Sequence of chain 1.A:
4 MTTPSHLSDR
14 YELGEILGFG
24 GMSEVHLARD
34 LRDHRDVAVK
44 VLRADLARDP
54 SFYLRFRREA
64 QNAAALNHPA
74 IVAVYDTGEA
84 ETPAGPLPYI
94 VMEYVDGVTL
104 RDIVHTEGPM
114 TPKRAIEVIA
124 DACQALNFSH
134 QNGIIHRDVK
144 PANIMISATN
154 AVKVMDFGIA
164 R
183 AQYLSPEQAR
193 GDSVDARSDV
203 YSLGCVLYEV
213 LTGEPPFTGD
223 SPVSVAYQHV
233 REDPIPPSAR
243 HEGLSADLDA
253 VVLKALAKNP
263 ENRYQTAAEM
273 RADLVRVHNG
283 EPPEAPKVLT

Binding-site contacts:
Ligand atom N1 contacts residue GLU96 of chain 1.A at 3.8 Å.
Ligand atom C4 contacts residue VAL28 of chain 1.A at 3.8 Å (hydrophobic).
Ligand atom O4' contacts residue GLY21 of chain 1.A at 3.5 Å.
Ligand atom PB contacts residue SER26 of chain 1.A at 3.2 Å.
Ligand atom O3A contacts residue GLY23 of chain 1.A at 3.6 Å.
Ligand atom C2 contacts residue LEU20 of chain 1.A at 3.9 Å (hydrophobic).
Ligand atom O1A contacts residue LYS43 of chain 1.A at 2.7 Å (salt-bridge).
Ligand atom N9 contacts residue VAL28 of chain 1.A at 3.9 Å.
Ligand atom O2G contacts residue GLY23 of chain 1.A at 3.9 Å.
Ligand atom O4' contacts residue VAL28 of chain 1.A at 3.3 Å.
Ligand atom N6 contacts residue VAL75 of chain 1.A at 3.6 Å.
Ligand atom N1 contacts residue ALA41 of chain 1.A at 3.7 Å.
Ligand atom PA contacts residue LYS43 of chain 1.A at 3.9 Å.
Ligand atom C2 contacts residue VAL98 of chain 1.A at 3.1 Å (hydrophobic).
Ligand atom C6 contacts residue ALA41 of chain 1.A at 3.7 Å (hydrophobic).
Ligand atom O3G contacts residue LYS143 of chain 1.A at 2.8 Å (salt-bridge).
Ligand atom C5' contacts residue PHE22 of chain 1.A at 3.5 Å (hydrophobic).
Ligand atom N7 contacts residue MET158 of chain 1.A at 3.7 Å.
Ligand atom C4' contacts residue GLY21 of chain 1.A at 3.8 Å.
Ligand atom O2B contacts residue LYS43 of chain 1.A at 3.4 Å (salt-bridge).
Ligand atom N3 contacts residue MET148 of chain 1.A at 3.8 Å.
Ligand atom O2G contacts residue GLY24 of chain 1.A at 3.0 Å (h-bond).
Ligand atom O1A contacts residue ASP159 of chain 1.A at 3.2 Å (salt-bridge).
Ligand atom C5' contacts residue GLY23 of chain 1.A at 3.9 Å.
Ligand atom N6 contacts residue MET95 of chain 1.A at 3.8 Å.
Ligand atom O1B contacts residue MET25 of chain 1.A at 2.9 Å (h-bond).
Ligand atom O3A contacts residue SER26 of chain 1.A at 3.7 Å.
Ligand atom O5' contacts residue VAL28 of chain 1.A at 3.8 Å.
Ligand atom O1B contacts residue GLY24 of chain 1.A at 3.1 Å (h-bond).
Ligand atom O1B contacts residue SER26 of chain 1.A at 3.0 Å (h-bond).
Ligand atom C4' contacts residue PHE22 of chain 1.A at 3.7 Å (hydrophobic).
Ligand atom N6 contacts residue GLU96 of chain 1.A at 2.8 Å (salt-bridge).
Ligand atom C4 contacts residue MET148 of chain 1.A at 3.8 Å (hydrophobic).
Ligand atom N1 contacts residue VAL98 of chain 1.A at 3.1 Å (h-bond).
Ligand atom C8 contacts residue VAL28 of chain 1.A at 3.7 Å (hydrophobic).
Ligand atom C6 contacts residue GLU96 of chain 1.A at 3.7 Å.
Ligand atom O1B contacts residue GLY23 of chain 1.A at 3.3 Å.
Ligand atom O3' contacts residue THR102 of chain 1.A at 3.4 Å.
Ligand atom O2B contacts residue SER26 of chain 1.A at 2.6 Å (h-bond).
Ligand atom C8 contacts residue MET158 of chain 1.A at 3.6 Å (hydrophobic).

A protein and the small-molecule ligand that binds it are described below.
Small molecule (SMILES): Nc1ncnc2c1ncn2[C@@H]1O[C@H](COP(=O)(O)OP(=O)(O)OP(O)(O)=S)[C@@H](O)[C@H]1O